This protein binds this small molecule.
Small molecule (SMILES): Nc1ccc(S(=O)(=O)N(Cc2ccccc2)[C@H]2CNC[C@@H]2N(Cc2ccccc2)S(=O)(=O)c2ccc(N)cc2)cc1

Binding-site contacts:
Ligand atom N22 contacts residue ASP25 of chain 1.B at 3.0 Å (salt-bridge).
Ligand atom O11 contacts residue ILE50 of chain 1.A at 3.6 Å.
Ligand atom C14 contacts residue VAL82 of chain 1.A at 3.7 Å (hydrophobic).
Ligand atom C14 contacts residue ASP25 of chain 1.A at 3.4 Å.
Ligand atom C12 contacts residue ASP25 of chain 1.A at 3.7 Å.
Ligand atom O10 contacts residue ILE50 of chain 1.B at 3.5 Å.
Ligand atom C2 contacts residue ALA28 of chain 1.B at 3.7 Å (hydrophobic).
Ligand atom C39 contacts residue GLY27 of chain 1.A at 3.6 Å.
Ligand atom C20 contacts residue GLY48 of chain 1.B at 3.7 Å.
Ligand atom C21 contacts residue ASP25 of chain 1.B at 3.5 Å.
Ligand atom C25 contacts residue ASP25 of chain 1.B at 3.1 Å.
Ligand atom C3 contacts residue GLY48 of chain 1.A at 3.7 Å.
Ligand atom O11 contacts residue ILE50 of chain 1.B at 3.7 Å.
Ligand atom N42 contacts residue ASP30 of chain 1.A at 2.7 Å (salt-bridge).
Ligand atom C30 contacts residue GLY27 of chain 1.B at 3.4 Å.
Ligand atom O40 contacts residue ILE50 of chain 1.A at 3.2 Å.
Ligand atom O11 contacts residue GLY49 of chain 1.B at 3.3 Å.
Ligand atom O40 contacts residue PRO81 of chain 1.B at 3.5 Å.
Ligand atom C19 contacts residue GLY48 of chain 1.A at 3.5 Å.
Ligand atom O41 contacts residue ILE50 of chain 1.B at 3.2 Å.
Ligand atom C21 contacts residue ALA28 of chain 1.A at 3.5 Å (hydrophobic).
Ligand atom N43 contacts residue ALA28 of chain 1.B at 3.7 Å.
Ligand atom N22 contacts residue ASP25 of chain 1.A at 2.7 Å (salt-bridge).
Ligand atom C6 contacts residue ALA28 of chain 1.B at 3.7 Å (hydrophobic).
Ligand atom C21 contacts residue GLY27 of chain 1.A at 3.4 Å.
Ligand atom C30 contacts residue VAL82 of chain 1.A at 3.7 Å (hydrophobic).
Ligand atom C38 contacts residue GLY27 of chain 1.A at 3.7 Å.
Ligand atom C33 contacts residue ASP25 of chain 1.B at 3.4 Å.
Ligand atom C35 contacts residue PRO81 of chain 1.B at 3.5 Å (hydrophobic).
Ligand atom C7 contacts residue ASP25 of chain 1.A at 3.1 Å.
Ligand atom C27 contacts residue ILE50 of chain 1.A at 3.7 Å (hydrophobic).
Ligand atom C29 contacts residue GLY48 of chain 1.B at 3.4 Å.
Ligand atom C2 contacts residue VAL32 of chain 1.B at 3.5 Å (hydrophobic).
Ligand atom C36 contacts residue GLY48 of chain 1.A at 3.4 Å.
Ligand atom C21 contacts residue ASP25 of chain 1.A at 3.4 Å.
Ligand atom C18 contacts residue ILE50 of chain 1.A at 3.5 Å (hydrophobic).
Ligand atom C38 contacts residue LEU23 of chain 1.B at 3.6 Å (hydrophobic).
Ligand atom C2 contacts residue VAL84 of chain 1.B at 3.7 Å (hydrophobic).
Ligand atom C25 contacts residue ASP25 of chain 1.A at 3.7 Å.
Ligand atom N43 contacts residue ASP30 of chain 1.B at 3.1 Å (salt-bridge).

Sequence of chain 1.B:
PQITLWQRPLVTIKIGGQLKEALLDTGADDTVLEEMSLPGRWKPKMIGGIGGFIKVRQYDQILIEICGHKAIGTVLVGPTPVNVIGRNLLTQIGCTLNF

Sequence of chain 1.A:
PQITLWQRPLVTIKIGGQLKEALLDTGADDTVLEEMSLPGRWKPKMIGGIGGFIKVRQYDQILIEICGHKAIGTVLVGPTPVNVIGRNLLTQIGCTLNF